Binding-site contacts:
Ligand atom N2 contacts residue ASN57 of chain 2.A at 2.9 Å (h-bond).
Ligand atom O7 contacts residue ASN57 of chain 2.A at 3.7 Å.
Ligand atom C6 contacts residue TYR88 of chain 2.A at 3.6 Å (hydrophobic).
Ligand atom C3 contacts residue ASN57 of chain 2.A at 3.8 Å.
Ligand atom C7 contacts residue ASN57 of chain 2.A at 3.5 Å.
Ligand atom O6 contacts residue TYR88 of chain 2.A at 2.9 Å (h-bond).
Ligand atom C8 contacts residue GLU56 of chain 2.A at 3.5 Å.
Ligand atom C2 contacts residue ASN57 of chain 2.A at 2.4 Å.
Ligand atom O5 contacts residue TYR88 of chain 2.A at 3.5 Å (h-bond).
Ligand atom C5 contacts residue ASN57 of chain 2.A at 3.6 Å.
Ligand atom C4 contacts residue ASN57 of chain 2.A at 4.2 Å.
Ligand atom O5 contacts residue ASN57 of chain 2.A at 2.3 Å (h-bond).
Ligand atom C5 contacts residue TYR88 of chain 2.A at 4.2 Å (hydrophobic).
Ligand atom C1 contacts residue ASN57 of chain 2.A at 1.4 Å.

Sequence of chain 2.A:
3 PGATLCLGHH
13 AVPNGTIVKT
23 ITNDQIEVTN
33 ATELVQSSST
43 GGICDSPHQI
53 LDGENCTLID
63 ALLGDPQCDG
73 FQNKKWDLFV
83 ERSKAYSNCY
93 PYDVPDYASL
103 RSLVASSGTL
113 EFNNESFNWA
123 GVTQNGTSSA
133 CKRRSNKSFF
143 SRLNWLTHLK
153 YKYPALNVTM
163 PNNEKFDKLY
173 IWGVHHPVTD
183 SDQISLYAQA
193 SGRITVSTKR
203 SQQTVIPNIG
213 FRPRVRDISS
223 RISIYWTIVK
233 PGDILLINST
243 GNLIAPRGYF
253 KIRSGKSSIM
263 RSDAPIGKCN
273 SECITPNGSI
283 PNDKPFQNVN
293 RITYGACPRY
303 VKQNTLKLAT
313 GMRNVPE

The protein below binds the small molecule below.
Small molecule (SMILES): CC(=O)N[C@@H]1[C@@H](O)[C@H](O)[C@@H](CO)O[C@H]1O